This protein binds this small molecule.
Small molecule (SMILES): CC(=O)N[C@@H]1[C@@H](O)[C@H](O)[C@@H](CO)O[C@H]1O

Sequence of chain 1.A:
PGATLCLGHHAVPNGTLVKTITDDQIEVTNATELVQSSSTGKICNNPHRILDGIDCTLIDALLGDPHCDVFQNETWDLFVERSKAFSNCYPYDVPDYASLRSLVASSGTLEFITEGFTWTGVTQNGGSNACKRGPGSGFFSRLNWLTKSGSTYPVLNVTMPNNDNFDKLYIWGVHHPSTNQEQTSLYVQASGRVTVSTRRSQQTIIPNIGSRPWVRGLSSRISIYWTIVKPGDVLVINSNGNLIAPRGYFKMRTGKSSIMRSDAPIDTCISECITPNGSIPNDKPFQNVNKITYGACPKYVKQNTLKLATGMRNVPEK

Binding-site contacts:
Ligand atom C5 contacts residue ASN75 of chain 1.A at 3.7 Å.
Ligand atom O7 contacts residue ASN75 of chain 1.A at 3.4 Å (h-bond).
Ligand atom C1 contacts residue GLU113 of chain 1.A at 4.5 Å.
Ligand atom C2 contacts residue PHE114 of chain 1.A at 4.1 Å (hydrophobic).
Ligand atom O5 contacts residue ASN75 of chain 1.A at 2.4 Å (h-bond).
Ligand atom C6 contacts residue ILE115 of chain 1.A at 3.9 Å (hydrophobic).
Ligand atom O6 contacts residue GLU113 of chain 1.A at 2.9 Å (salt-bridge).
Ligand atom O4 contacts residue ILE115 of chain 1.A at 4.3 Å.
Ligand atom N2 contacts residue PHE114 of chain 1.A at 4.3 Å.
Ligand atom C6 contacts residue GLU113 of chain 1.A at 3.2 Å.
Ligand atom C1 contacts residue ASN75 of chain 1.A at 1.5 Å.
Ligand atom O5 contacts residue PHE114 of chain 1.A at 4.0 Å.
Ligand atom C2 contacts residue ASN75 of chain 1.A at 2.3 Å.
Ligand atom C8 contacts residue ASN75 of chain 1.A at 4.3 Å.
Ligand atom C3 contacts residue PHE114 of chain 1.A at 4.1 Å (hydrophobic).
Ligand atom C3 contacts residue ASN75 of chain 1.A at 3.7 Å.
Ligand atom C1 contacts residue PHE114 of chain 1.A at 3.5 Å (hydrophobic).
Ligand atom C5 contacts residue ILE115 of chain 1.A at 4.0 Å (hydrophobic).
Ligand atom C5 contacts residue GLU113 of chain 1.A at 4.2 Å.
Ligand atom O5 contacts residue GLU113 of chain 1.A at 3.8 Å.
Ligand atom C4 contacts residue ASN75 of chain 1.A at 4.2 Å.
Ligand atom C7 contacts residue ASN75 of chain 1.A at 3.2 Å.
Ligand atom N2 contacts residue ASN75 of chain 1.A at 2.8 Å (h-bond).
Ligand atom C5 contacts residue PHE114 of chain 1.A at 3.9 Å (hydrophobic).